This small molecule binds to this protein.
Small molecule (SMILES): CCCCNC(=O)[C@H](C)C[C@H](O)[C@@H](N)CC(C)(C)CC(=O)N1C[C@H](C(=O)OC)Cc2ccccc21

Binding-site contacts:
Ligand atom N23 contacts residue ASP226 of chain 1.B at 3.0 Å (salt-bridge).
Ligand atom C35 contacts residue ILE137 of chain 1.B at 3.4 Å (hydrophobic).
Ligand atom C14 contacts residue GLY228 of chain 1.B at 2.8 Å.
Ligand atom C20 contacts residue THR85 of chain 1.B at 3.3 Å.
Ligand atom C27 contacts residue SER84 of chain 1.B at 3.3 Å.
Ligand atom C3 contacts residue THR18 of chain 1.B at 3.6 Å.
Ligand atom O4 contacts residue SER230 of chain 1.B at 2.8 Å (h-bond).
Ligand atom C27 contacts residue GLY40 of chain 1.B at 3.6 Å.
Ligand atom C26 contacts residue ASP226 of chain 1.B at 3.5 Å.
Ligand atom C1 contacts residue THR227 of chain 1.B at 3.4 Å.
Ligand atom N23 contacts residue GLY228 of chain 1.B at 3.3 Å (h-bond).
Ligand atom C26 contacts residue SER84 of chain 1.B at 3.2 Å.
Ligand atom C8 contacts residue GLN19 of chain 1.B at 3.5 Å.
Ligand atom N23 contacts residue ASP38 of chain 1.B at 3.6 Å (salt-bridge).
Ligand atom C1 contacts residue ALA229 of chain 1.B at 3.5 Å (hydrophobic).
Ligand atom C9 contacts residue PRO118 of chain 1.B at 3.6 Å (hydrophobic).
Ligand atom N31 contacts residue GLY40 of chain 1.B at 2.9 Å (h-bond).
Ligand atom C29 contacts residue SER84 of chain 1.B at 3.3 Å.
Ligand atom O4 contacts residue THR18 of chain 1.B at 3.0 Å (h-bond).
Ligand atom C33 contacts residue TYR83 of chain 1.B at 3.1 Å (hydrophobic).
Ligand atom C21 contacts residue ASP38 of chain 1.B at 3.4 Å.
Ligand atom C9 contacts residue LEU121 of chain 1.B at 3.6 Å (hydrophobic).
Ligand atom O25 contacts residue GLY40 of chain 1.B at 3.2 Å.
Ligand atom O30 contacts residue SER84 of chain 1.B at 2.8 Å (h-bond).
Ligand atom O25 contacts residue SER41 of chain 1.B at 3.4 Å (h-bond).
Ligand atom C35 contacts residue ARG82 of chain 1.B at 2.9 Å.
Ligand atom C5 contacts residue GLY228 of chain 1.B at 3.7 Å.
Ligand atom O16 contacts residue THR85 of chain 1.B at 3.7 Å.
Ligand atom O25 contacts residue ASP38 of chain 1.B at 2.5 Å (salt-bridge).
Ligand atom C29 contacts residue GLY40 of chain 1.B at 3.5 Å.
Ligand atom C28 contacts residue SER84 of chain 1.B at 2.9 Å.
Ligand atom C3 contacts residue GLY228 of chain 1.B at 3.5 Å.
Ligand atom C20 contacts residue TYR83 of chain 1.B at 3.2 Å (hydrophobic).
Ligand atom C17 contacts residue GLY228 of chain 1.B at 3.2 Å.
Ligand atom C9 contacts residue ALA122 of chain 1.B at 3.2 Å (hydrophobic).
Ligand atom C1 contacts residue GLY228 of chain 1.B at 3.4 Å.
Ligand atom O2 contacts residue GLY228 of chain 1.B at 3.6 Å (h-bond).
Ligand atom C10 contacts residue PRO118 of chain 1.B at 3.1 Å (hydrophobic).
Ligand atom C34 contacts residue TYR83 of chain 1.B at 3.7 Å (hydrophobic).
Ligand atom O30 contacts residue TYR83 of chain 1.B at 3.1 Å.

Sequence of chain 1.B:
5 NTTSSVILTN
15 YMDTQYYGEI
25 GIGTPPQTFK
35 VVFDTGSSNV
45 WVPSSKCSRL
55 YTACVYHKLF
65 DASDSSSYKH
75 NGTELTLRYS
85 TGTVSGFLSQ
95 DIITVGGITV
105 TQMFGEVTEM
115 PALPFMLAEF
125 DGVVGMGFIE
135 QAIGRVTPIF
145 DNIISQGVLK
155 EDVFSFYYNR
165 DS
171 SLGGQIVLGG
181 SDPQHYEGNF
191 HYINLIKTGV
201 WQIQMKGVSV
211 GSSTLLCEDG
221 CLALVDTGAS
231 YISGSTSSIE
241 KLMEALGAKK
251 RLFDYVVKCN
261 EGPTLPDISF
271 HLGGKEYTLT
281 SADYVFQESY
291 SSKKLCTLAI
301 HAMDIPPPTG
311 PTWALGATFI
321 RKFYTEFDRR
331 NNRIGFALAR